A protein and the small-molecule ligand that binds it are described below.
Small molecule (SMILES): Cc1onc(-c2cccnc2Cl)c1C(=O)N1CCN(c2ccc([N+](=O)[O-])cc2Cl)CC1

Sequence of chain 3.A:
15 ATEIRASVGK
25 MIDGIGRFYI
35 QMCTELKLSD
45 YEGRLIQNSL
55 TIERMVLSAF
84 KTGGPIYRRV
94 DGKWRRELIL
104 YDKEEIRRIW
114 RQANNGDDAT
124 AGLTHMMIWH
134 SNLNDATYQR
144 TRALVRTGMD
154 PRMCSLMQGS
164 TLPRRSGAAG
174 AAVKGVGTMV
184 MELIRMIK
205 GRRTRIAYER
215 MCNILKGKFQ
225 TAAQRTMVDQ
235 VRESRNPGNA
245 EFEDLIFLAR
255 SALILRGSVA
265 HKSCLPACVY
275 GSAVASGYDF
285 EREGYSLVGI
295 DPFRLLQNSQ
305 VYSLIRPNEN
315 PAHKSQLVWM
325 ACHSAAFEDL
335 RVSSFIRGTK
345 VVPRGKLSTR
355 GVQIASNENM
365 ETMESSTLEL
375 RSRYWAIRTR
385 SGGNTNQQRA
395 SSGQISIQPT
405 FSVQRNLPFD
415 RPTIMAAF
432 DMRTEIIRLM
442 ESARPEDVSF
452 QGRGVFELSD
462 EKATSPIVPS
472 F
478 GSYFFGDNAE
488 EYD

Sequence of chain 3.B:
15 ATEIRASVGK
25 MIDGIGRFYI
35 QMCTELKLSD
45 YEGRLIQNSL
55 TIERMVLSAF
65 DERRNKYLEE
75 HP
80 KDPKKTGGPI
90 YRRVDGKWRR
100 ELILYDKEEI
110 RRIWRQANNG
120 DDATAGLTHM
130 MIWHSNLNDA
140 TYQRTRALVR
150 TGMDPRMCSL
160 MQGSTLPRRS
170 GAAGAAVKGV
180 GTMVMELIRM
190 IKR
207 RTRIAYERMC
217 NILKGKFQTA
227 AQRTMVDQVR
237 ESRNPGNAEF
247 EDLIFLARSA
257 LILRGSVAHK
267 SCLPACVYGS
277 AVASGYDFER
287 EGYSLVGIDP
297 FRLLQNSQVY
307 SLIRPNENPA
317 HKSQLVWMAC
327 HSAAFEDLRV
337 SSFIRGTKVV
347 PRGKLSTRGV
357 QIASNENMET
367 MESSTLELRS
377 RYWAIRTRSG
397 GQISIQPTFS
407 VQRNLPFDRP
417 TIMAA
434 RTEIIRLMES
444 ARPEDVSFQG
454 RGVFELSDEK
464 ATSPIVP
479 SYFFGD

Binding-site contacts:
Ligand atom C4 contacts residue TYR282 of chain 3.A at 3.5 Å (hydrophobic).
Ligand atom C13 contacts residue TYR45 of chain 3.B at 3.5 Å (hydrophobic).
Ligand atom N25 contacts residue TYR282 of chain 3.A at 3.6 Å (h-bond).
Ligand atom O27 contacts residue SER369 of chain 3.B at 2.4 Å (h-bond).
Ligand atom O29 contacts residue GLU46 of chain 3.B at 3.2 Å (salt-bridge).
Ligand atom C9 contacts residue TYR282 of chain 3.A at 3.5 Å (hydrophobic).
Ligand atom O28 contacts residue LEU299 of chain 3.A at 3.2 Å.
Ligand atom C20 contacts residue TYR45 of chain 3.B at 3.2 Å (hydrophobic).
Ligand atom O28 contacts residue TYR289 of chain 3.A at 3.5 Å.
Ligand atom N25 contacts residue ASP295 of chain 3.A at 3.2 Å (salt-bridge).
Ligand atom C4 contacts residue ARG298 of chain 3.A at 2.6 Å.
Ligand atom C3 contacts residue ARG298 of chain 3.A at 3.2 Å.
Ligand atom C16 contacts residue TYR282 of chain 3.A at 3.5 Å (hydrophobic).
Ligand atom N23 contacts residue ASN302 of chain 3.A at 3.6 Å.
Ligand atom O26 contacts residue ASP295 of chain 3.A at 3.1 Å.
Ligand atom O28 contacts residue ASP295 of chain 3.A at 3.0 Å (salt-bridge).
Ligand atom O27 contacts residue TYR306 of chain 3.B at 3.6 Å.
Ligand atom C15 contacts residue SER369 of chain 3.B at 3.4 Å.
Ligand atom C19 contacts residue TYR306 of chain 3.B at 3.6 Å (hydrophobic).
Ligand atom C13 contacts residue TRP97 of chain 3.B at 3.7 Å (hydrophobic).
Ligand atom C14 contacts residue ARG92 of chain 3.B at 3.4 Å.
Ligand atom CL31 contacts residue ARG92 of chain 3.B at 3.2 Å.
Ligand atom C17 contacts residue ASN302 of chain 3.A at 3.5 Å.
Ligand atom C20 contacts residue TYR306 of chain 3.B at 3.5 Å (hydrophobic).
Ligand atom C5 contacts residue TYR282 of chain 3.A at 3.6 Å (hydrophobic).
Ligand atom C10 contacts residue TYR282 of chain 3.A at 3.4 Å (hydrophobic).
Ligand atom C12 contacts residue TYR45 of chain 3.B at 3.7 Å (hydrophobic).
Ligand atom N22 contacts residue TYR45 of chain 3.B at 3.4 Å.
Ligand atom C17 contacts residue ARG298 of chain 3.A at 3.6 Å.
Ligand atom C11 contacts residue TYR282 of chain 3.A at 3.4 Å (hydrophobic).
Ligand atom O29 contacts residue TYR45 of chain 3.B at 3.2 Å.
Ligand atom C10 contacts residue ARG298 of chain 3.A at 3.6 Å.
Ligand atom C1 contacts residue TYR282 of chain 3.A at 3.5 Å (hydrophobic).
Ligand atom N21 contacts residue ARG92 of chain 3.B at 3.5 Å (salt-bridge).
Ligand atom C9 contacts residue ASN302 of chain 3.A at 3.7 Å.
Ligand atom O26 contacts residue ARG298 of chain 3.A at 3.5 Å.
Ligand atom O29 contacts residue TRP97 of chain 3.B at 3.3 Å.
Ligand atom C19 contacts residue ASN302 of chain 3.A at 3.2 Å.
Ligand atom CL30 contacts residue TYR45 of chain 3.B at 3.3 Å.
Ligand atom C6 contacts residue TYR282 of chain 3.A at 3.7 Å (hydrophobic).